This protein binds this small molecule.
Small molecule (SMILES): CC(C)CCC[C@@H](C)[C@H]1CC[C@H]2[C@@H]3CC=C4C[C@@H](O)CC[C@]4(C)[C@H]3CC[C@]12C

Sequence of chain 1.A:
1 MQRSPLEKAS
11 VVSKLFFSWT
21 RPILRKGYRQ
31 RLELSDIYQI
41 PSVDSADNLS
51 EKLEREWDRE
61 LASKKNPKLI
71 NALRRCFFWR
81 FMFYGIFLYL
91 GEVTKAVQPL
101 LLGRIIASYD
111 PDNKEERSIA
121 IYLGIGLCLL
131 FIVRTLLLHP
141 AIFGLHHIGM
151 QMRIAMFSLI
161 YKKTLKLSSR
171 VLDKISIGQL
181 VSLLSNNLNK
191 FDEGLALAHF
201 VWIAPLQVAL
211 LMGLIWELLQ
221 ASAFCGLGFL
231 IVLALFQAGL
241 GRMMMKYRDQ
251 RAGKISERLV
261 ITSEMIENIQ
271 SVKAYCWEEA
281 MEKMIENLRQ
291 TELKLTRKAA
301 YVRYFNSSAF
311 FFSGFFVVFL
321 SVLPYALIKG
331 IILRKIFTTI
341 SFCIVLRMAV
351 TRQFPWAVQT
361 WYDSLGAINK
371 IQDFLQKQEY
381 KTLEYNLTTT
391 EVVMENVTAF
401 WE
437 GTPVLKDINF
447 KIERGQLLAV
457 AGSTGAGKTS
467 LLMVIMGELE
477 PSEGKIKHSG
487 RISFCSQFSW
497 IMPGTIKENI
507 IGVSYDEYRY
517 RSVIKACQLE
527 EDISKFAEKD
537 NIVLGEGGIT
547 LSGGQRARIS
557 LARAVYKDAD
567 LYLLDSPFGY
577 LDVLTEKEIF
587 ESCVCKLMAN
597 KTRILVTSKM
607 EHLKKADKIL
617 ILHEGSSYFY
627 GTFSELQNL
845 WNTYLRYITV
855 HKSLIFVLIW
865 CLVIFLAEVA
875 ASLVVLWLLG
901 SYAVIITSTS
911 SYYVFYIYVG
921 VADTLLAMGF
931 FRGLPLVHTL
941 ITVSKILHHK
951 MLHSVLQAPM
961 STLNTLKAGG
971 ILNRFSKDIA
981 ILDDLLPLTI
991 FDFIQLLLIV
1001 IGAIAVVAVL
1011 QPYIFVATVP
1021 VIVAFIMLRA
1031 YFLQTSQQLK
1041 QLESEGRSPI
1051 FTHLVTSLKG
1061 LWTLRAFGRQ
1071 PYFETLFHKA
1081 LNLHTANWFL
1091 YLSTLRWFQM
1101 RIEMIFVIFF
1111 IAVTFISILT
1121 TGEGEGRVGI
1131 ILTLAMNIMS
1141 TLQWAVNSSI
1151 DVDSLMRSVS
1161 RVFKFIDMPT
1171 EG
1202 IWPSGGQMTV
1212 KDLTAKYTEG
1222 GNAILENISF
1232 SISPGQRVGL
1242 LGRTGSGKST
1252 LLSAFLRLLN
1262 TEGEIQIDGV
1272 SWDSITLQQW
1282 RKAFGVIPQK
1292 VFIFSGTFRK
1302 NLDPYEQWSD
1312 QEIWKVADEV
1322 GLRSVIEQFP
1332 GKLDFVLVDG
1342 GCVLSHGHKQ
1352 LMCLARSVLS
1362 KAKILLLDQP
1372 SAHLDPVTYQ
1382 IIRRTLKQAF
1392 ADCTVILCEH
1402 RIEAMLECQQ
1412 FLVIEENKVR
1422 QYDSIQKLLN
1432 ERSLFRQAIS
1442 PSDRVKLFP

Binding-site contacts:
Ligand atom C15 contacts residue LEU214 of chain 1.A at 4.4 Å (hydrophobic).
Ligand atom C8 contacts residue GLY213 of chain 1.A at 4.2 Å.
Ligand atom C7 contacts residue GLY213 of chain 1.A at 4.0 Å.
Ligand atom C27 contacts residue LEU206 of chain 1.A at 3.9 Å (hydrophobic).
Ligand atom C26 contacts residue TYR89 of chain 1.A at 3.2 Å (hydrophobic).
Ligand atom C16 contacts residue ALA209 of chain 1.A at 4.2 Å (hydrophobic).
Ligand atom C6 contacts residue GLY213 of chain 1.A at 4.1 Å.
Ligand atom C15 contacts residue GLY213 of chain 1.A at 4.0 Å.
Ligand atom C16 contacts residue LEU210 of chain 1.A at 3.7 Å (hydrophobic).
Ligand atom C6 contacts residue GLU217 of chain 1.A at 4.4 Å.
Ligand atom C4 contacts residue GLU217 of chain 1.A at 4.2 Å.
Ligand atom C26 contacts residue LEU206 of chain 1.A at 3.8 Å (hydrophobic).
Ligand atom C15 contacts residue LEU210 of chain 1.A at 3.8 Å (hydrophobic).
Ligand atom C25 contacts residue LEU206 of chain 1.A at 4.1 Å (hydrophobic).
Ligand atom C24 contacts residue LEU210 of chain 1.A at 4.4 Å (hydrophobic).
Ligand atom C18 contacts residue GLY213 of chain 1.A at 3.9 Å.
Ligand atom C7 contacts residue LEU214 of chain 1.A at 4.0 Å (hydrophobic).